Sequence of chain 1.A:
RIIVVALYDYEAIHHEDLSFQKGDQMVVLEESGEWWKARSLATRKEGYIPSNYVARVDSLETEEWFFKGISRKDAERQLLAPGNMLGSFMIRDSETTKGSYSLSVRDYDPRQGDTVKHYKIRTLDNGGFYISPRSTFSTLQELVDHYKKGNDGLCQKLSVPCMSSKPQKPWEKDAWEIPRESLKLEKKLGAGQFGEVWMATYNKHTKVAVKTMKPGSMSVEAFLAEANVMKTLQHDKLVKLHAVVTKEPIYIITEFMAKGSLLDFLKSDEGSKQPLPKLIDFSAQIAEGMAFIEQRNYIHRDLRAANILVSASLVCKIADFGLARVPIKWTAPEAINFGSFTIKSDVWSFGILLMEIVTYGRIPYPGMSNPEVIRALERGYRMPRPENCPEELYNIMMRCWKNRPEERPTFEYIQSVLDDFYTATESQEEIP

The protein below binds the small molecule below.
Small molecule (SMILES): Nc1ncnc2c1c(-c1cnc3[nH]ccc3c1)nn2C1CCCC1

Binding-site contacts:
Ligand atom CAJ contacts residue GLY267 of chain 1.A at 3.8 Å.
Ligand atom N1 contacts residue MET264 of chain 1.A at 3.0 Å (h-bond).
Ligand atom NAN contacts residue VAL204 of chain 1.A at 3.5 Å.
Ligand atom C6 contacts residue LEU316 of chain 1.A at 3.6 Å (hydrophobic).
Ligand atom CAR contacts residue VAL204 of chain 1.A at 3.8 Å (hydrophobic).
Ligand atom CAT contacts residue LYS218 of chain 1.A at 4.0 Å.
Ligand atom CAP contacts residue LEU316 of chain 1.A at 3.8 Å (hydrophobic).
Ligand atom NAM contacts residue ALA326 of chain 1.A at 3.4 Å.
Ligand atom C2 contacts residue MET264 of chain 1.A at 3.1 Å (hydrophobic).
Ligand atom NAX contacts residue VAL204 of chain 1.A at 3.7 Å.
Ligand atom CAB contacts residue ILE259 of chain 1.A at 3.6 Å (hydrophobic).
Ligand atom C2 contacts residue PHE263 of chain 1.A at 3.5 Å (hydrophobic).
Ligand atom N3 contacts residue MET264 of chain 1.A at 3.9 Å.
Ligand atom CAD contacts residue ILE259 of chain 1.A at 3.8 Å (hydrophobic).
Ligand atom C6 contacts residue ALA216 of chain 1.A at 3.6 Å (hydrophobic).
Ligand atom CAD contacts residue THR261 of chain 1.A at 3.4 Å.
Ligand atom NAA contacts residue THR261 of chain 1.A at 3.5 Å (h-bond).
Ligand atom CAR contacts residue LEU316 of chain 1.A at 3.8 Å (hydrophobic).
Ligand atom N1 contacts residue PHE263 of chain 1.A at 3.7 Å.
Ligand atom NAA contacts residue ALA216 of chain 1.A at 3.5 Å.
Ligand atom NAO contacts residue LYS218 of chain 1.A at 4.0 Å.
Ligand atom CAS contacts residue THR261 of chain 1.A at 3.8 Å.
Ligand atom CAF contacts residue THR261 of chain 1.A at 3.9 Å.
Ligand atom CAD contacts residue LYS218 of chain 1.A at 3.9 Å.
Ligand atom C6 contacts residue GLU262 of chain 1.A at 3.9 Å.
Ligand atom N3 contacts residue LEU196 of chain 1.A at 3.9 Å.
Ligand atom NAO contacts residue ASP327 of chain 1.A at 4.0 Å.
Ligand atom N1 contacts residue ALA216 of chain 1.A at 3.7 Å.
Ligand atom CAH contacts residue ASP271 of chain 1.A at 3.9 Å.
Ligand atom C5 contacts residue LEU316 of chain 1.A at 3.6 Å (hydrophobic).
Ligand atom CAE contacts residue ALA326 of chain 1.A at 3.7 Å (hydrophobic).
Ligand atom N1 contacts residue GLU262 of chain 1.A at 3.8 Å.
Ligand atom CAH contacts residue SER268 of chain 1.A at 3.7 Å.
Ligand atom NAA contacts residue LEU316 of chain 1.A at 3.5 Å.
Ligand atom CAB contacts residue THR261 of chain 1.A at 3.7 Å.
Ligand atom CAJ contacts residue SER268 of chain 1.A at 3.9 Å.
Ligand atom NAA contacts residue GLU262 of chain 1.A at 3.1 Å (salt-bridge).
Ligand atom NAM contacts residue ASP327 of chain 1.A at 3.6 Å.
Ligand atom CAW contacts residue VAL204 of chain 1.A at 4.1 Å (hydrophobic).
Ligand atom CAE contacts residue LEU316 of chain 1.A at 3.7 Å (hydrophobic).